A protein and the small-molecule ligand that binds it are described below.
Small molecule (SMILES): O=c1ccn([C@H]2C[C@H](O)[C@@H](CO[P](=O)(O)N[P](=O)(O)OP(=O)(O)O)O2)c(=O)[nH]1

Sequence of chain 1.A:
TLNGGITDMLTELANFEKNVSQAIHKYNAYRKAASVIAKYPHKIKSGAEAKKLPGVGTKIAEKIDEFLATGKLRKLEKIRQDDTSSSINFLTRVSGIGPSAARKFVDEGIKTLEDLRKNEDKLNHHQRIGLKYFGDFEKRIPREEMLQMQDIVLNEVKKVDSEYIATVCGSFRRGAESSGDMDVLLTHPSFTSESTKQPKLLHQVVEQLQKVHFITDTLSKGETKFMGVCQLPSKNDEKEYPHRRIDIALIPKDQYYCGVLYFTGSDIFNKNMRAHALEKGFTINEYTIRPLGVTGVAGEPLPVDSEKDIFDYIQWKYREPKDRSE

Binding-site contacts:
Ligand atom O2A contacts residue MG1 of chain 1.G at 2.3 Å.
Ligand atom O2G contacts residue SER180 of chain 1.A at 2.7 Å (h-bond).
Ligand atom O2 contacts residue ASN279 of chain 1.A at 3.0 Å (h-bond).
Ligand atom PG contacts residue MG1 of chain 1.F at 3.3 Å.
Ligand atom O1B contacts residue ARG183 of chain 1.A at 2.8 Å (salt-bridge).
Ligand atom O4' contacts residue PHE272 of chain 1.A at 3.7 Å.
Ligand atom O2B contacts residue ASP192 of chain 1.A at 3.0 Å (salt-bridge).
Ligand atom C4' contacts residue PHE272 of chain 1.A at 3.5 Å (hydrophobic).
Ligand atom O3B contacts residue SER180 of chain 1.A at 3.6 Å.
Ligand atom O2G contacts residue SER188 of chain 1.A at 3.5 Å.
Ligand atom PA contacts residue MG1 of chain 1.G at 3.4 Å.
Ligand atom C2' contacts residue GLY274 of chain 1.A at 3.5 Å.
Ligand atom O2A contacts residue MG1 of chain 1.F at 2.1 Å.
Ligand atom O3G contacts residue MG1 of chain 1.F at 2.1 Å.
Ligand atom O2B contacts residue GLY179 of chain 1.A at 3.2 Å.
Ligand atom C5 contacts residue ASP276 of chain 1.A at 3.6 Å.
Ligand atom C5' contacts residue ASP192 of chain 1.A at 3.5 Å.
Ligand atom C1' contacts residue TYR271 of chain 1.A at 3.6 Å (hydrophobic).
Ligand atom O3B contacts residue MG1 of chain 1.F at 3.6 Å.
Ligand atom O1B contacts residue SER180 of chain 1.A at 3.6 Å.
Ligand atom C4 contacts residue ASP276 of chain 1.A at 3.5 Å.
Ligand atom N3A contacts residue MG1 of chain 1.F at 3.5 Å.
Ligand atom O1A contacts residue MG1 of chain 1.G at 3.7 Å.
Ligand atom PA contacts residue MG1 of chain 1.F at 3.3 Å.
Ligand atom O2A contacts residue ASP192 of chain 1.A at 2.8 Å (salt-bridge).
Ligand atom O2 contacts residue TYR271 of chain 1.A at 3.3 Å.
Ligand atom O2G contacts residue GLY189 of chain 1.A at 2.7 Å (h-bond).
Ligand atom O3' contacts residue THR273 of chain 1.A at 3.4 Å (h-bond).
Ligand atom O3G contacts residue ASP190 of chain 1.A at 2.9 Å (salt-bridge).
Ligand atom PB contacts residue MG1 of chain 1.F at 3.1 Å.
Ligand atom PG contacts residue GLY189 of chain 1.A at 3.7 Å.
Ligand atom PB contacts residue SER180 of chain 1.A at 3.7 Å.
Ligand atom O2B contacts residue MG1 of chain 1.F at 2.1 Å.
Ligand atom O3' contacts residue ARG183 of chain 1.A at 3.4 Å (salt-bridge).
Ligand atom O3' contacts residue GLY274 of chain 1.A at 3.3 Å.
Ligand atom O2A contacts residue ASP190 of chain 1.A at 3.1 Å (salt-bridge).
Ligand atom PG contacts residue SER180 of chain 1.A at 3.7 Å.
Ligand atom C2' contacts residue ASN279 of chain 1.A at 3.4 Å.
Ligand atom O2B contacts residue SER180 of chain 1.A at 2.9 Å (h-bond).
Ligand atom C2' contacts residue TYR271 of chain 1.A at 3.3 Å (hydrophobic).